Sequence of chain 1.C:
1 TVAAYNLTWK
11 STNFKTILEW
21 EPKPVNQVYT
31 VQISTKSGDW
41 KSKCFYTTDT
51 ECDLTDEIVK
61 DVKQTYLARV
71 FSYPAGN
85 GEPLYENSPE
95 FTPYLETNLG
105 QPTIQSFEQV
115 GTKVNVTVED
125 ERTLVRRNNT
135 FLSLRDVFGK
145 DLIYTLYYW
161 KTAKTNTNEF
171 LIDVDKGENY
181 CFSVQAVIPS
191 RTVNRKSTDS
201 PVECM

Binding-site contacts:
Ligand atom C2 contacts residue SER60 of chain 1.A at 2.9 Å.
Ligand atom C5 contacts residue GLY58 of chain 1.A at 4.1 Å.
Ligand atom C6 contacts residue PHE135 of chain 1.C at 3.6 Å (hydrophobic).
Ligand atom O5 contacts residue SER60 of chain 1.A at 3.5 Å (h-bond).
Ligand atom O5 contacts residue PHE135 of chain 1.C at 4.2 Å.
Ligand atom O2 contacts residue SER60 of chain 1.A at 2.8 Å (h-bond).
Ligand atom C5 contacts residue PHE71 of chain 1.A at 3.7 Å (hydrophobic).
Ligand atom C4 contacts residue SER60 of chain 1.A at 4.1 Å.
Ligand atom C6 contacts residue ARG130 of chain 1.C at 4.0 Å.
Ligand atom O4 contacts residue LEU73 of chain 1.A at 3.8 Å.
Ligand atom C4 contacts residue LEU73 of chain 1.A at 4.0 Å (hydrophobic).
Ligand atom C3 contacts residue SER60 of chain 1.A at 3.2 Å.
Ligand atom O3 contacts residue GLY58 of chain 1.A at 3.6 Å.
Ligand atom C1 contacts residue ARG126 of chain 1.C at 3.6 Å.
Ligand atom C6 contacts residue PHE71 of chain 1.A at 3.5 Å (hydrophobic).
Ligand atom C6 contacts residue CYS72 of chain 1.A at 3.5 Å (hydrophobic).
Ligand atom C1 contacts residue SER60 of chain 1.A at 2.5 Å.
Ligand atom C5 contacts residue SER60 of chain 1.A at 3.7 Å.
Ligand atom O5 contacts residue ARG126 of chain 1.C at 3.5 Å (salt-bridge).
Ligand atom C6 contacts residue LEU73 of chain 1.A at 3.9 Å (hydrophobic).
Ligand atom C3 contacts residue GLY58 of chain 1.A at 3.4 Å.
Ligand atom C4 contacts residue GLY58 of chain 1.A at 3.4 Å.
Ligand atom O3 contacts residue SER60 of chain 1.A at 4.3 Å.
Ligand atom O5 contacts residue PHE71 of chain 1.A at 4.4 Å.

This small molecule binds to this protein.
Small molecule (SMILES): C[C@@H]1O[C@@H](O)[C@@H](O)[C@H](O)[C@@H]1O

Sequence of chain 1.A:
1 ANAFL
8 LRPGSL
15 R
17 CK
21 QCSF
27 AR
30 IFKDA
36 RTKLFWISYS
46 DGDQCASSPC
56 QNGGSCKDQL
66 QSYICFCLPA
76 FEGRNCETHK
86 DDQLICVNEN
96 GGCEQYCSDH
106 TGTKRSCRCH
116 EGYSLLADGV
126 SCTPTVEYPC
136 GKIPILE